A protein and the small-molecule ligand that binds it are described below.
Small molecule (SMILES): OCc1c(F)c(F)c(F)c(F)c1F

Sequence of chain 1.A:
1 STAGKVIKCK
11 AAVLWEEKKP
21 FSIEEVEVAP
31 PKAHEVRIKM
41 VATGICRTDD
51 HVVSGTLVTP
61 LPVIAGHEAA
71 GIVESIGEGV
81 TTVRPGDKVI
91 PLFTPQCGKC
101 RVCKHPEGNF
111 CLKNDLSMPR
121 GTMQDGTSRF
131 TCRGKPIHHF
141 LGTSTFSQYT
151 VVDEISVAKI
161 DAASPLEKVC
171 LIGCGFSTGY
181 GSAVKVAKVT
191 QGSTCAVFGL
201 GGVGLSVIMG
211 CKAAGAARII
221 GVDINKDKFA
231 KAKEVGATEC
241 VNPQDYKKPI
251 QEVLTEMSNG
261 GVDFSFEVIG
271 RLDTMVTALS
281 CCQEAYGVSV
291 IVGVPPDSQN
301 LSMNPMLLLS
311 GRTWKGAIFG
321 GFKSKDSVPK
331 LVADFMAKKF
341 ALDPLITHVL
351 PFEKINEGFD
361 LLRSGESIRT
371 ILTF

Sequence of chain 1.B:
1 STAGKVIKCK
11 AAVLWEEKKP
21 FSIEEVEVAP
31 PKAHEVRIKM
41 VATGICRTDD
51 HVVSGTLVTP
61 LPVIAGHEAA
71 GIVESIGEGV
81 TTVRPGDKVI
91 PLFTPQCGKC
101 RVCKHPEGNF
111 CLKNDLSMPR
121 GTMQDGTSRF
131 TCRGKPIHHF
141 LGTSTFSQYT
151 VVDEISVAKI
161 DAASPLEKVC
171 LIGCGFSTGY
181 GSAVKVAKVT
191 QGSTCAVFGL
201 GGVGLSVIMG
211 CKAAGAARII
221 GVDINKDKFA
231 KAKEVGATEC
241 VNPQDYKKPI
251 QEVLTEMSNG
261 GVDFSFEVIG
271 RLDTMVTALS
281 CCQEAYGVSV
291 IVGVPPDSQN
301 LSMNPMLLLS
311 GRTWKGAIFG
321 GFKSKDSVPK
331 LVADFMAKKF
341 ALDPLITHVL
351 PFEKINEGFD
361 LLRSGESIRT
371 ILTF

Binding-site contacts:
Ligand atom C7 contacts residue HIS67 of chain 1.B at 3.6 Å.
Ligand atom C7 contacts residue ZN1 of chain 1.K at 2.9 Å.
Ligand atom F3 contacts residue LEU116 of chain 1.B at 4.0 Å.
Ligand atom C6 contacts residue THR48 of chain 1.B at 3.2 Å.
Ligand atom C7 contacts residue CYS174 of chain 1.B at 3.7 Å (hydrophobic).
Ligand atom F2 contacts residue NAJ1 of chain 1.M at 2.8 Å.
Ligand atom C1 contacts residue PHE93 of chain 1.B at 4.0 Å (hydrophobic).
Ligand atom F3 contacts residue LEU309 of chain 1.A at 3.6 Å.
Ligand atom C5 contacts residue LEU57 of chain 1.B at 3.9 Å (hydrophobic).
Ligand atom F5 contacts residue LEU141 of chain 1.B at 3.1 Å.
Ligand atom C7 contacts residue NAJ1 of chain 1.M at 3.3 Å.
Ligand atom C6 contacts residue LEU141 of chain 1.B at 3.6 Å (hydrophobic).
Ligand atom O1 contacts residue CYS174 of chain 1.B at 3.4 Å (h-bond).
Ligand atom O1 contacts residue THR48 of chain 1.B at 2.5 Å (h-bond).
Ligand atom C7 contacts residue PHE93 of chain 1.B at 3.6 Å (hydrophobic).
Ligand atom F4 contacts residue LEU57 of chain 1.B at 3.5 Å.
Ligand atom F6 contacts residue HIS67 of chain 1.B at 3.3 Å.
Ligand atom O1 contacts residue ZN1 of chain 1.K at 1.9 Å.
Ligand atom F2 contacts residue ILE318 of chain 1.B at 3.9 Å.
Ligand atom F2 contacts residue VAL294 of chain 1.B at 3.5 Å.
Ligand atom O1 contacts residue NAJ1 of chain 1.M at 3.1 Å.
Ligand atom C1 contacts residue THR48 of chain 1.B at 3.6 Å.
Ligand atom F3 contacts residue VAL294 of chain 1.B at 3.4 Å.
Ligand atom C4 contacts residue THR48 of chain 1.B at 3.9 Å.
Ligand atom C3 contacts residue VAL294 of chain 1.B at 3.7 Å (hydrophobic).
Ligand atom C5 contacts residue LEU141 of chain 1.B at 3.7 Å (hydrophobic).
Ligand atom O1 contacts residue HIS67 of chain 1.B at 3.1 Å (h-bond).
Ligand atom C3 contacts residue LEU116 of chain 1.B at 3.7 Å (hydrophobic).
Ligand atom F3 contacts residue ILE318 of chain 1.B at 3.5 Å.
Ligand atom C2 contacts residue VAL294 of chain 1.B at 3.8 Å (hydrophobic).
Ligand atom O1 contacts residue CYS46 of chain 1.B at 3.4 Å (h-bond).
Ligand atom F6 contacts residue THR48 of chain 1.B at 3.5 Å.
Ligand atom F5 contacts residue PHE140 of chain 1.B at 3.5 Å.
Ligand atom C5 contacts residue THR48 of chain 1.B at 3.4 Å.
Ligand atom C4 contacts residue LEU116 of chain 1.B at 3.6 Å (hydrophobic).
Ligand atom F6 contacts residue LEU141 of chain 1.B at 3.0 Å.
Ligand atom C7 contacts residue THR48 of chain 1.B at 3.5 Å.
Ligand atom F5 contacts residue THR48 of chain 1.B at 3.7 Å.
Ligand atom F4 contacts residue LEU116 of chain 1.B at 3.8 Å.
Ligand atom F5 contacts residue LEU57 of chain 1.B at 3.2 Å.